A protein and the small-molecule ligand that binds it are described below.
Small molecule (SMILES): O=C(NCCN1CCOCC1)c1[nH]c2cc(Cl)ccc2c1-c1c(-c2ccccc2)ncn1Cc1ccc(Cl)cc1

Binding-site contacts:
Ligand atom C3 contacts residue LEU39 of chain 1.B at 3.5 Å (hydrophobic).
Ligand atom CL2 contacts residue HIS81 of chain 1.B at 3.7 Å.
Ligand atom N6 contacts residue GLY43 of chain 1.B at 3.4 Å.
Ligand atom C3 contacts residue LEU42 of chain 1.B at 3.8 Å (hydrophobic).
Ligand atom C8 contacts residue GLY43 of chain 1.B at 3.9 Å.
Ligand atom C40 contacts residue LEU39 of chain 1.B at 3.9 Å (hydrophobic).
Ligand atom C36 contacts residue HIS81 of chain 1.B at 3.6 Å.
Ligand atom C28 contacts residue TYR52 of chain 1.B at 4.1 Å (hydrophobic).
Ligand atom C38 contacts residue VAL78 of chain 1.B at 3.4 Å (hydrophobic).
Ligand atom C41 contacts residue LEU39 of chain 1.B at 3.9 Å (hydrophobic).
Ligand atom O47 contacts residue LEU39 of chain 1.B at 3.6 Å.
Ligand atom C38 contacts residue ILE84 of chain 1.B at 3.9 Å (hydrophobic).
Ligand atom CL2 contacts residue ILE84 of chain 1.B at 3.8 Å.
Ligand atom CL1 contacts residue ILE84 of chain 1.B at 3.8 Å.
Ligand atom C13 contacts residue ILE84 of chain 1.B at 4.1 Å (hydrophobic).
Ligand atom CL2 contacts residue TYR85 of chain 1.B at 3.8 Å.
Ligand atom N6 contacts residue LEU39 of chain 1.B at 2.8 Å (h-bond).
Ligand atom CL1 contacts residue ILE46 of chain 1.B at 3.7 Å.
Ligand atom C40 contacts residue HIS81 of chain 1.B at 3.9 Å.
Ligand atom C11 contacts residue VAL78 of chain 1.B at 3.7 Å (hydrophobic).
Ligand atom C36 contacts residue VAL78 of chain 1.B at 3.5 Å (hydrophobic).
Ligand atom C8 contacts residue LEU39 of chain 1.B at 3.8 Å (hydrophobic).
Ligand atom C28 contacts residue GLN57 of chain 1.B at 3.8 Å.
Ligand atom C24 contacts residue GLY43 of chain 1.B at 4.0 Å.
Ligand atom C30 contacts residue VAL78 of chain 1.B at 3.7 Å (hydrophobic).
Ligand atom C38 contacts residue HIS81 of chain 1.B at 3.5 Å.
Ligand atom C3 contacts residue GLY43 of chain 1.B at 3.6 Å.
Ligand atom C2 contacts residue ILE46 of chain 1.B at 3.6 Å (hydrophobic).
Ligand atom CL2 contacts residue LEU39 of chain 1.B at 3.7 Å.
Ligand atom C13 contacts residue ILE46 of chain 1.B at 3.7 Å (hydrophobic).
Ligand atom CL1 contacts residue PHE71 of chain 1.B at 4.1 Å.
Ligand atom C13 contacts residue PHE76 of chain 1.B at 4.1 Å (hydrophobic).
Ligand atom C5 contacts residue LEU39 of chain 1.B at 3.4 Å (hydrophobic).
Ligand atom C26 contacts residue TYR52 of chain 1.B at 4.0 Å (hydrophobic).
Ligand atom O47 contacts residue PHE40 of chain 1.B at 3.7 Å.
Ligand atom CL1 contacts residue PHE76 of chain 1.B at 4.0 Å.
Ligand atom C5 contacts residue GLY43 of chain 1.B at 3.7 Å.
Ligand atom CL1 contacts residue LEU42 of chain 1.B at 4.0 Å.
Ligand atom C24 contacts residue ILE46 of chain 1.B at 3.7 Å (hydrophobic).
Ligand atom C26 contacts residue ILE46 of chain 1.B at 3.6 Å (hydrophobic).

Sequence of chain 1.B:
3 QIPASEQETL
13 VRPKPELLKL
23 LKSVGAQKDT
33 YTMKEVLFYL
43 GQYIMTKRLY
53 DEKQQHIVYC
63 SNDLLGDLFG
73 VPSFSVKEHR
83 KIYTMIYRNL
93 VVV